Sequence of chain 1.B:
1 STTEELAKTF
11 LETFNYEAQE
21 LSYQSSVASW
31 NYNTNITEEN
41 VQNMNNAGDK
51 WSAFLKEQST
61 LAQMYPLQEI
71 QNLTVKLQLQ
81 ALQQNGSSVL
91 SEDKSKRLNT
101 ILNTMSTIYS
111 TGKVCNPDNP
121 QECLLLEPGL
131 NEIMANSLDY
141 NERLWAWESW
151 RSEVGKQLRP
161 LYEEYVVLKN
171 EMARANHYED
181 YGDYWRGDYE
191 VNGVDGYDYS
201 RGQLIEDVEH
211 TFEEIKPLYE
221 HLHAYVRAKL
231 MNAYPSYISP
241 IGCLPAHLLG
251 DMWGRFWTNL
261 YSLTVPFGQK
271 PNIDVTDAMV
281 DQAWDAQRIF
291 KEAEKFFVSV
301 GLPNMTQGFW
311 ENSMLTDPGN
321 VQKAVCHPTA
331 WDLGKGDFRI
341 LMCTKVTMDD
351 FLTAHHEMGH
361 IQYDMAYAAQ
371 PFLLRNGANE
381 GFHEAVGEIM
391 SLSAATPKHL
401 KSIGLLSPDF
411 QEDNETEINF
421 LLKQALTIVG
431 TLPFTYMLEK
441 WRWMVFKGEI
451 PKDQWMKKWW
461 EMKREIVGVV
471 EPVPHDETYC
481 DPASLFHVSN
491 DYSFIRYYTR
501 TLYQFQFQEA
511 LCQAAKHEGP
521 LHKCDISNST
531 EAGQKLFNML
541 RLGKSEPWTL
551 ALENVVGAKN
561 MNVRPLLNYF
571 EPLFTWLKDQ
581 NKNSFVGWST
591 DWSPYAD

This small molecule binds to this protein.
Small molecule (SMILES): CC(=O)N[C@@H]1[C@@H](O)[C@H](O)[C@@H](CO)O[C@@H]1O

Binding-site contacts:
Ligand atom C2 contacts residue ASN304 of chain 1.B at 3.3 Å.
Ligand atom C1 contacts residue ASN304 of chain 1.B at 3.0 Å.
Ligand atom O1 contacts residue ASN304 of chain 1.B at 2.9 Å (h-bond).
Ligand atom O7 contacts residue ASN304 of chain 1.B at 2.6 Å (h-bond).
Ligand atom O5 contacts residue ASN304 of chain 1.B at 4.1 Å.
Ligand atom C7 contacts residue ASN304 of chain 1.B at 3.0 Å.
Ligand atom C8 contacts residue ASN304 of chain 1.B at 4.4 Å.
Ligand atom N2 contacts residue ASN304 of chain 1.B at 2.9 Å (h-bond).